Binding-site contacts:
Ligand atom C1 contacts residue GLU166 of chain 1.A at 3.8 Å.
Ligand atom C14 contacts residue CYS145 of chain 1.A at 3.8 Å (hydrophobic).
Ligand atom C25 contacts residue MET49 of chain 1.A at 3.4 Å (hydrophobic).
Ligand atom CL contacts residue MET165 of chain 1.A at 3.8 Å.
Ligand atom N4 contacts residue HIS163 of chain 1.A at 2.8 Å (h-bond).
Ligand atom C10 contacts residue DMS1 of chain 1.I at 3.8 Å.
Ligand atom C27 contacts residue HIS164 of chain 1.A at 3.4 Å.
Ligand atom C25 contacts residue DMS1 of chain 1.L at 3.4 Å.
Ligand atom C5 contacts residue GLU166 of chain 1.A at 3.3 Å.
Ligand atom C24 contacts residue DMS1 of chain 1.L at 3.6 Å.
Ligand atom C15 contacts residue GLU166 of chain 1.A at 3.5 Å.
Ligand atom C26 contacts residue DMS1 of chain 1.I at 3.8 Å.
Ligand atom C15 contacts residue PHE140 of chain 1.A at 3.5 Å (hydrophobic).
Ligand atom CL contacts residue MET49 of chain 1.A at 3.8 Å.
Ligand atom C17 contacts residue ASN142 of chain 1.A at 3.7 Å.
Ligand atom C27 contacts residue MET165 of chain 1.A at 3.8 Å (hydrophobic).
Ligand atom C16 contacts residue GLU166 of chain 1.A at 3.7 Å.
Ligand atom C6 contacts residue GLU166 of chain 1.A at 3.3 Å.
Ligand atom C18 contacts residue ASN142 of chain 1.A at 3.8 Å.
Ligand atom C14 contacts residue GLU166 of chain 1.A at 3.8 Å.
Ligand atom O contacts residue MET165 of chain 1.A at 3.5 Å.
Ligand atom C15 contacts residue LEU141 of chain 1.A at 3.8 Å (hydrophobic).
Ligand atom CL contacts residue HIS41 of chain 1.A at 3.5 Å.
Ligand atom C2 contacts residue GLU166 of chain 1.A at 3.4 Å.
Ligand atom C28 contacts residue MET49 of chain 1.A at 3.7 Å (hydrophobic).
Ligand atom N contacts residue GLU166 of chain 1.A at 2.8 Å (salt-bridge).
Ligand atom N4 contacts residue SER144 of chain 1.A at 3.5 Å (h-bond).
Ligand atom C20 contacts residue ASN142 of chain 1.A at 3.7 Å.
Ligand atom C contacts residue PRO168 of chain 1.A at 3.4 Å (hydrophobic).
Ligand atom C16 contacts residue LEU141 of chain 1.A at 3.7 Å (hydrophobic).
Ligand atom C27 contacts residue HIS41 of chain 1.A at 3.8 Å.
Ligand atom N3 contacts residue CYS145 of chain 1.A at 3.6 Å.
Ligand atom C14 contacts residue HIS163 of chain 1.A at 3.3 Å.
Ligand atom C1 contacts residue PRO168 of chain 1.A at 3.8 Å (hydrophobic).
Ligand atom O contacts residue GLU166 of chain 1.A at 3.2 Å (salt-bridge).
Ligand atom C17 contacts residue PHE140 of chain 1.A at 3.7 Å (hydrophobic).
Ligand atom C22 contacts residue DMS1 of chain 1.I at 3.7 Å.
Ligand atom CL contacts residue ASP187 of chain 1.A at 3.6 Å.
Ligand atom C17 contacts residue GLU166 of chain 1.A at 3.4 Å.
Ligand atom C17 contacts residue LEU141 of chain 1.A at 3.8 Å (hydrophobic).

Sequence of chain 1.B:
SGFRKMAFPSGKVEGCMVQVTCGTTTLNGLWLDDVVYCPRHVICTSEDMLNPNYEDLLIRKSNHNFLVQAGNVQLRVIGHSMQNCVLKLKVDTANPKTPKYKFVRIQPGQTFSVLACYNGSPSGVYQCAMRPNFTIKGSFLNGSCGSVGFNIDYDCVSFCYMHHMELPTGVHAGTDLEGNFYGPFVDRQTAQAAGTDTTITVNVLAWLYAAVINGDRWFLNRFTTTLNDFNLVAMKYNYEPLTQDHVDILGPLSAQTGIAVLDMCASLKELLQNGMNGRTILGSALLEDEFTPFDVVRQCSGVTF

The small molecule below binds the protein below.
Small molecule (SMILES): CC(=O)Nc1ccc(NC(=O)CN2Cc3ccc(Cl)cc3[C@H](C(=O)Nc3cncc4ccccc34)C2)cc1

Sequence of chain 1.A:
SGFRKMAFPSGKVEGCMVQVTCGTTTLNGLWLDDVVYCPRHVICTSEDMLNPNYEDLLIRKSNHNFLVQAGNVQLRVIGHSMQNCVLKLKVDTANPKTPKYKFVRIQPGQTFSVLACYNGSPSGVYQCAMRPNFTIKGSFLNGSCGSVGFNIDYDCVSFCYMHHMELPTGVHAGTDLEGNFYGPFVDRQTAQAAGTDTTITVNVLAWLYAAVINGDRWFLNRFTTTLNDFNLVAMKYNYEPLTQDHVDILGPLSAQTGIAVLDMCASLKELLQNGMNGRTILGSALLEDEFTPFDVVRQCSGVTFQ